A small-molecule ligand and the protein it binds are described below.
Small molecule (SMILES): CCC(CC)O[C@@H]1C=C(C(=O)O)C[C@H](N)[C@H]1NC(C)=O

Binding-site contacts:
Ligand atom N4 contacts residue GLU43 of chain 1.D at 2.9 Å (salt-bridge).
Ligand atom C5 contacts residue TYR330 of chain 1.D at 4.0 Å (hydrophobic).
Ligand atom C1 contacts residue TYR330 of chain 1.D at 3.0 Å (hydrophobic).
Ligand atom C4 contacts residue TYR330 of chain 1.D at 3.4 Å (hydrophobic).
Ligand atom C2 contacts residue TYR330 of chain 1.D at 2.8 Å (hydrophobic).
Ligand atom C11 contacts residue ARG76 of chain 1.D at 3.8 Å.
Ligand atom C1 contacts residue ARG42 of chain 1.D at 4.1 Å.
Ligand atom C7 contacts residue TYR330 of chain 1.D at 3.1 Å (hydrophobic).
Ligand atom C82 contacts residue ARG76 of chain 1.D at 4.2 Å.
Ligand atom C81 contacts residue ARG148 of chain 1.D at 3.5 Å.
Ligand atom C91 contacts residue ARG216 of chain 1.D at 3.5 Å.
Ligand atom C6 contacts residue TYR330 of chain 1.D at 3.5 Å (hydrophobic).
Ligand atom C1 contacts residue ARG295 of chain 1.D at 3.6 Å.
Ligand atom C3 contacts residue GLU43 of chain 1.D at 3.8 Å.
Ligand atom C11 contacts residue ILE146 of chain 1.D at 4.1 Å (hydrophobic).
Ligand atom C82 contacts residue ARG148 of chain 1.D at 3.6 Å.
Ligand atom O1A contacts residue HIS271 of chain 1.D at 3.7 Å.
Ligand atom C82 contacts residue ILE146 of chain 1.D at 4.0 Å (hydrophobic).
Ligand atom O10 contacts residue ARG76 of chain 1.D at 2.8 Å (salt-bridge).
Ligand atom O1B contacts residue ARG42 of chain 1.D at 3.0 Å (salt-bridge).
Ligand atom C3 contacts residue TYR330 of chain 1.D at 3.3 Å (hydrophobic).
Ligand atom O1A contacts residue ARG216 of chain 1.D at 3.2 Å (salt-bridge).
Ligand atom C81 contacts residue ALA170 of chain 1.D at 3.9 Å (hydrophobic).
Ligand atom O1A contacts residue ARG295 of chain 1.D at 2.8 Å (salt-bridge).
Ligand atom C1 contacts residue ARG216 of chain 1.D at 4.1 Å.
Ligand atom C7 contacts residue ARG216 of chain 1.D at 4.0 Å.
Ligand atom C8 contacts residue ARG148 of chain 1.D at 4.0 Å.
Ligand atom C10 contacts residue ARG76 of chain 1.D at 3.7 Å.
Ligand atom O1A contacts residue TYR330 of chain 1.D at 3.5 Å (h-bond).
Ligand atom C6 contacts residue GLU201 of chain 1.D at 3.7 Å.
Ligand atom O1B contacts residue TYR330 of chain 1.D at 3.4 Å (h-bond).
Ligand atom C11 contacts residue TRP102 of chain 1.D at 3.9 Å (hydrophobic).
Ligand atom C4 contacts residue GLU43 of chain 1.D at 3.6 Å.
Ligand atom C91 contacts residue ASN218 of chain 1.D at 3.5 Å.
Ligand atom C3 contacts residue ARG42 of chain 1.D at 3.5 Å.
Ligand atom C7 contacts residue GLU201 of chain 1.D at 4.2 Å.
Ligand atom C9 contacts residue GLU201 of chain 1.D at 3.9 Å.
Ligand atom C9 contacts residue ARG216 of chain 1.D at 4.1 Å.
Ligand atom O1B contacts residue ARG295 of chain 1.D at 3.1 Å (salt-bridge).
Ligand atom C9 contacts residue GLU200 of chain 1.D at 4.1 Å.

Sequence of chain 1.D:
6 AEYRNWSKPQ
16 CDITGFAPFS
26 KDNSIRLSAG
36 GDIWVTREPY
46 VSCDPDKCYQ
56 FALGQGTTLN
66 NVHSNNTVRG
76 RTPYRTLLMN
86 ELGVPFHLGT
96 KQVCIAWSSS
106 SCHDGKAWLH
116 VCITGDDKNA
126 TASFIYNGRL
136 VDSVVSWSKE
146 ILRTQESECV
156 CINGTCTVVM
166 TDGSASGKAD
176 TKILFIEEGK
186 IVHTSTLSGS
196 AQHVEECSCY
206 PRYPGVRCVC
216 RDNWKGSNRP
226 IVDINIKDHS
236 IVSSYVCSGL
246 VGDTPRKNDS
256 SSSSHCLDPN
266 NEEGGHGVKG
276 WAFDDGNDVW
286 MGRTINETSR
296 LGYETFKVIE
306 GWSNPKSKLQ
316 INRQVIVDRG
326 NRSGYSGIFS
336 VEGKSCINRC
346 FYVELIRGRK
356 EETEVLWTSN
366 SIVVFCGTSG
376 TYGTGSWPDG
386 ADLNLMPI